Sequence of chain 1.A:
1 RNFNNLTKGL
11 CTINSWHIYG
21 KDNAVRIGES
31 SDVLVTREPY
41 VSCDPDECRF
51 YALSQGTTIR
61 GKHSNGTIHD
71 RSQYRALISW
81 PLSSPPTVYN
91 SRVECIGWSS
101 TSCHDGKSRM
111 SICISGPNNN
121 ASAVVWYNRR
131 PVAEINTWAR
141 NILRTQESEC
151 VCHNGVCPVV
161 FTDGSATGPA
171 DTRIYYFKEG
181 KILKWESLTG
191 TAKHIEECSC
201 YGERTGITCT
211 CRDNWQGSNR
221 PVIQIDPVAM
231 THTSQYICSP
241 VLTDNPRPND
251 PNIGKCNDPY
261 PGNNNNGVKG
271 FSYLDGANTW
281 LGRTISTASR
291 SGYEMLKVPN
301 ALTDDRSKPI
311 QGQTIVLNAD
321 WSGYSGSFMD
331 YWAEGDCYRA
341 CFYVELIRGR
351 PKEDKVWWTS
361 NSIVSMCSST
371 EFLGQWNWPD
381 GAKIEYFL

This protein binds this small molecule.
Small molecule (SMILES): CC(=O)N[C@@H]1[C@@H](O)[C@H](O)[C@@H](CO)O[C@H]1O

Binding-site contacts:
Ligand atom C1 contacts residue ASN65 of chain 1.A at 1.4 Å.
Ligand atom C7 contacts residue ASN65 of chain 1.A at 3.4 Å.
Ligand atom C4 contacts residue ASN65 of chain 1.A at 4.2 Å.
Ligand atom O5 contacts residue ASN65 of chain 1.A at 2.4 Å (h-bond).
Ligand atom C3 contacts residue ASN65 of chain 1.A at 3.7 Å.
Ligand atom C4 contacts residue TRP357 of chain 1.A at 4.3 Å (hydrophobic).
Ligand atom C8 contacts residue TRP357 of chain 1.A at 3.7 Å (hydrophobic).
Ligand atom C5 contacts residue TRP357 of chain 1.A at 4.1 Å (hydrophobic).
Ligand atom N2 contacts residue TRP357 of chain 1.A at 3.5 Å (h-bond).
Ligand atom C8 contacts residue ASN65 of chain 1.A at 4.4 Å.
Ligand atom C7 contacts residue TRP357 of chain 1.A at 4.1 Å (hydrophobic).
Ligand atom C2 contacts residue TRP357 of chain 1.A at 4.0 Å (hydrophobic).
Ligand atom O4 contacts residue TRP357 of chain 1.A at 4.0 Å.
Ligand atom O3 contacts residue TRP357 of chain 1.A at 4.1 Å.
Ligand atom C5 contacts residue ASN65 of chain 1.A at 3.6 Å.
Ligand atom C3 contacts residue TRP357 of chain 1.A at 3.7 Å (hydrophobic).
Ligand atom O5 contacts residue TRP357 of chain 1.A at 4.4 Å.
Ligand atom C1 contacts residue TRP357 of chain 1.A at 3.7 Å (hydrophobic).
Ligand atom C2 contacts residue ASN65 of chain 1.A at 2.4 Å.
Ligand atom N2 contacts residue ASN65 of chain 1.A at 2.8 Å (h-bond).
Ligand atom O7 contacts residue ASN65 of chain 1.A at 3.7 Å.